Sequence of chain 4.A:
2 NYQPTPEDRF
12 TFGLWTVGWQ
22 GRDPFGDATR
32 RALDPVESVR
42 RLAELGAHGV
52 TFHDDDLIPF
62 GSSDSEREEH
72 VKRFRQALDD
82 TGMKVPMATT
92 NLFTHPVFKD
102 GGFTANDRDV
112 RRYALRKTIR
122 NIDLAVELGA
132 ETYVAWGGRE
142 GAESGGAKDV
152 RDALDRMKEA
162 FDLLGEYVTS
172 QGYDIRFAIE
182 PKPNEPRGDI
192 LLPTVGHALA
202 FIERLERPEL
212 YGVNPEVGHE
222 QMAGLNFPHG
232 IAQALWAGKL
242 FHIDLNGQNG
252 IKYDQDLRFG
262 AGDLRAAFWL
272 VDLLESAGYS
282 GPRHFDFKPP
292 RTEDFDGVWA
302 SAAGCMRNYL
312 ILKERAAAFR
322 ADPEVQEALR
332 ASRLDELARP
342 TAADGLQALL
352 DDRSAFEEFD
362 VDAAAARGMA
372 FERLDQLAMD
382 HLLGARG

Sequence of chain 2.A:
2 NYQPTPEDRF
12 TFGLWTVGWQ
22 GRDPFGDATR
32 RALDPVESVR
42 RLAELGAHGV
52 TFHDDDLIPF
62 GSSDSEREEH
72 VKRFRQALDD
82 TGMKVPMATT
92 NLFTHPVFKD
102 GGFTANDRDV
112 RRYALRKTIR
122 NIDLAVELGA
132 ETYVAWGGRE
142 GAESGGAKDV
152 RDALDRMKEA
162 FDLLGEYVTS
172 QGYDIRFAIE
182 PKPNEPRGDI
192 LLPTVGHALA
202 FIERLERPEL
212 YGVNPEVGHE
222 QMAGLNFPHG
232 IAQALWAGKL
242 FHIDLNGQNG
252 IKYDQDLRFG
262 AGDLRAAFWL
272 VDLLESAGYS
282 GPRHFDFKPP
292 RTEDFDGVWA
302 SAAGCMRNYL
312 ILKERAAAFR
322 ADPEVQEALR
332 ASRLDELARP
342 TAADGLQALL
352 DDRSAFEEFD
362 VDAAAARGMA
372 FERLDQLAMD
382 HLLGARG

Binding-site contacts:
Ligand atom C6 contacts residue HIS54 of chain 2.A at 3.4 Å.
Ligand atom O5 contacts residue PHE94 of chain 2.A at 4.0 Å.
Ligand atom C5 contacts residue GLU181 of chain 2.A at 4.1 Å.
Ligand atom C5 contacts residue HIS54 of chain 2.A at 3.5 Å.
Ligand atom O3 contacts residue HIS220 of chain 2.A at 3.4 Å.
Ligand atom O4 contacts residue MN1 of chain 2.B at 2.1 Å.
Ligand atom O3 contacts residue ASP287 of chain 2.A at 2.8 Å (salt-bridge).
Ligand atom C6 contacts residue TRP16 of chain 2.A at 4.1 Å (hydrophobic).
Ligand atom O6 contacts residue VAL135 of chain 2.A at 3.5 Å.
Ligand atom C4 contacts residue ASP245 of chain 2.A at 4.2 Å.
Ligand atom O4 contacts residue GLU181 of chain 2.A at 2.5 Å (salt-bridge).
Ligand atom O6 contacts residue TRP137 of chain 2.A at 3.2 Å.
Ligand atom C1 contacts residue TRP137 of chain 2.A at 3.6 Å (hydrophobic).
Ligand atom O4 contacts residue GLU217 of chain 2.A at 4.2 Å.
Ligand atom O2 contacts residue PHE26 of chain 4.A at 3.5 Å.
Ligand atom C3 contacts residue MN1 of chain 2.B at 3.1 Å.
Ligand atom C3 contacts residue GLU181 of chain 2.A at 3.8 Å.
Ligand atom O1 contacts residue PHE94 of chain 2.A at 4.1 Å.
Ligand atom O6 contacts residue THR90 of chain 2.A at 3.6 Å.
Ligand atom C6 contacts residue GLU181 of chain 2.A at 3.9 Å.
Ligand atom C4 contacts residue MN1 of chain 2.B at 3.1 Å.
Ligand atom C1 contacts residue PHE94 of chain 2.A at 3.8 Å (hydrophobic).
Ligand atom O4 contacts residue ASP287 of chain 2.A at 3.0 Å (salt-bridge).
Ligand atom C4 contacts residue GLU181 of chain 2.A at 3.1 Å.
Ligand atom O3 contacts residue GLU217 of chain 2.A at 3.1 Å (salt-bridge).
Ligand atom O5 contacts residue HIS54 of chain 2.A at 2.9 Å (h-bond).
Ligand atom O3 contacts residue MN1 of chain 2.B at 2.2 Å.
Ligand atom C4 contacts residue ASP287 of chain 2.A at 3.6 Å.
Ligand atom O2 contacts residue TRP137 of chain 2.A at 3.9 Å.
Ligand atom C6 contacts residue THR90 of chain 2.A at 3.7 Å.
Ligand atom C3 contacts residue ASP287 of chain 2.A at 3.1 Å.
Ligand atom C1 contacts residue HIS54 of chain 2.A at 3.6 Å.
Ligand atom C2 contacts residue TRP137 of chain 2.A at 3.5 Å (hydrophobic).
Ligand atom O4 contacts residue ASP245 of chain 2.A at 2.8 Å (salt-bridge).
Ligand atom O5 contacts residue TRP137 of chain 2.A at 3.6 Å.
Ligand atom O3 contacts residue GLU181 of chain 2.A at 2.8 Å (salt-bridge).
Ligand atom O6 contacts residue GLU181 of chain 2.A at 3.3 Å (salt-bridge).
Ligand atom O1 contacts residue TRP16 of chain 2.A at 3.6 Å.
Ligand atom C5 contacts residue TRP16 of chain 2.A at 3.9 Å (hydrophobic).
Ligand atom O1 contacts residue HIS54 of chain 2.A at 3.4 Å.

The small molecule below binds the protein below.
Small molecule (SMILES): OC[C@H]1O[C@H](O)[C@H](O)[C@@H](O)[C@@H]1O